This small molecule binds to this protein.
Small molecule (SMILES): CC(C)(C(=O)c1cccnc1)c1cccnc1

Sequence of chain 1.A:
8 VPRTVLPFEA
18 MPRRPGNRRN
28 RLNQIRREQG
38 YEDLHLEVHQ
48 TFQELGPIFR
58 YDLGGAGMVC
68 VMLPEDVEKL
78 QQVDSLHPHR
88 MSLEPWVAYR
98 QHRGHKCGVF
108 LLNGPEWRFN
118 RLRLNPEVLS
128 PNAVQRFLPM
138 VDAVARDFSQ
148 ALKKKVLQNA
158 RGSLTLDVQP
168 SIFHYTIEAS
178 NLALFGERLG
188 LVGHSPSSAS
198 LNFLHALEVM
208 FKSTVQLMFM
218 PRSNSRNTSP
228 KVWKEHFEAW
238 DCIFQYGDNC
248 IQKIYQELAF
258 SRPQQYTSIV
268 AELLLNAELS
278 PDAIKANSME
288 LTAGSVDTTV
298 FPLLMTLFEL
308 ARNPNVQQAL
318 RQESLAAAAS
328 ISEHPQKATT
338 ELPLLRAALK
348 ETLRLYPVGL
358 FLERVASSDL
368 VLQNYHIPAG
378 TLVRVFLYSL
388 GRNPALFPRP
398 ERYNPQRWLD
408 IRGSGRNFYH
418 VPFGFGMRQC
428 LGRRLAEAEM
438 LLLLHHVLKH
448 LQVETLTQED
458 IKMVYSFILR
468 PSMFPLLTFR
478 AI

Binding-site contacts:
Ligand atom C6 contacts residue GOL1 of chain 1.G at 3.8 Å.
Ligand atom C6 contacts residue HEM1 of chain 1.B at 3.6 Å.
Ligand atom O8 contacts residue GLY356 of chain 1.A at 3.4 Å.
Ligand atom C4 contacts residue PHE107 of chain 1.A at 3.7 Å (hydrophobic).
Ligand atom C5 contacts residue HEM1 of chain 1.B at 4.0 Å.
Ligand atom C15 contacts residue PHE107 of chain 1.A at 3.9 Å (hydrophobic).
Ligand atom C17 contacts residue THR295 of chain 1.A at 3.8 Å.
Ligand atom C3 contacts residue HEM1 of chain 1.B at 3.8 Å.
Ligand atom N14 contacts residue THR295 of chain 1.A at 4.3 Å.
Ligand atom C16 contacts residue PHE107 of chain 1.A at 3.7 Å (hydrophobic).
Ligand atom C13 contacts residue THR295 of chain 1.A at 4.2 Å.
Ligand atom O8 contacts residue HEM1 of chain 1.B at 3.6 Å.
Ligand atom C16 contacts residue THR295 of chain 1.A at 3.9 Å.
Ligand atom C15 contacts residue THR295 of chain 1.A at 4.1 Å.
Ligand atom C9 contacts residue ILE465 of chain 1.A at 3.7 Å (hydrophobic).
Ligand atom C11 contacts residue PHE464 of chain 1.A at 3.6 Å (hydrophobic).
Ligand atom C9 contacts residue THR295 of chain 1.A at 4.2 Å.
Ligand atom C15 contacts residue HEM1 of chain 1.B at 3.0 Å.
Ligand atom C17 contacts residue PHE107 of chain 1.A at 4.0 Å (hydrophobic).
Ligand atom C3 contacts residue GOL1 of chain 1.F at 4.3 Å.
Ligand atom N1 contacts residue HEM1 of chain 1.B at 3.4 Å.
Ligand atom C13 contacts residue HEM1 of chain 1.B at 2.9 Å.
Ligand atom C7 contacts residue GOL1 of chain 1.F at 4.2 Å.
Ligand atom C12 contacts residue HEM1 of chain 1.B at 4.2 Å.
Ligand atom C4 contacts residue HEM1 of chain 1.B at 4.0 Å.
Ligand atom C2 contacts residue GOL1 of chain 1.F at 3.9 Å.
Ligand atom C16 contacts residue GLY291 of chain 1.A at 3.8 Å.
Ligand atom C9 contacts residue VAL355 of chain 1.A at 3.7 Å (hydrophobic).
Ligand atom C2 contacts residue HEM1 of chain 1.B at 3.6 Å.
Ligand atom N14 contacts residue HEM1 of chain 1.B at 2.1 Å.
Ligand atom C9 contacts residue GLY356 of chain 1.A at 3.8 Å.
Ligand atom C7 contacts residue HEM1 of chain 1.B at 4.0 Å.
Ligand atom N1 contacts residue GOL1 of chain 1.G at 3.8 Å.
Ligand atom N1 contacts residue ARG87 of chain 1.A at 3.9 Å.
Ligand atom C5 contacts residue PHE107 of chain 1.A at 3.5 Å (hydrophobic).
Ligand atom C11 contacts residue ILE465 of chain 1.A at 3.8 Å (hydrophobic).
Ligand atom C12 contacts residue THR295 of chain 1.A at 4.0 Å.
Ligand atom C6 contacts residue ARG87 of chain 1.A at 3.4 Å.
Ligand atom O8 contacts residue GOL1 of chain 1.F at 3.8 Å.
Ligand atom C15 contacts residue GLY291 of chain 1.A at 3.6 Å.